Sequence of chain 1.L:
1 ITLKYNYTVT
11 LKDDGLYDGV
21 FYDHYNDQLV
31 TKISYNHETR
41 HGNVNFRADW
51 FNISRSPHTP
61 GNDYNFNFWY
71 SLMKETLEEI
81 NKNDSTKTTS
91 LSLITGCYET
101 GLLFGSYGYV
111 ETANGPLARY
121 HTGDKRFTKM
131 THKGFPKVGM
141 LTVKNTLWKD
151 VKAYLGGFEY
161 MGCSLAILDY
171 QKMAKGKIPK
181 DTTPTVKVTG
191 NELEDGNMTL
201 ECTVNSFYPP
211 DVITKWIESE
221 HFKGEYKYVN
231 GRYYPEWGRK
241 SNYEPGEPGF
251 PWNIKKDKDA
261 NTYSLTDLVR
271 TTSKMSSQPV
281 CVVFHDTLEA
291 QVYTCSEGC

Binding-site contacts:
Ligand atom C2 contacts residue SER85 of chain 1.L at 3.9 Å.
Ligand atom N2 contacts residue SER85 of chain 1.L at 4.3 Å.
Ligand atom C4 contacts residue ASN83 of chain 1.L at 4.2 Å.
Ligand atom C1 contacts residue SER85 of chain 1.L at 4.1 Å.
Ligand atom C1 contacts residue ASN83 of chain 1.L at 1.4 Å.
Ligand atom C5 contacts residue ASN83 of chain 1.L at 3.7 Å.
Ligand atom C2 contacts residue ASN83 of chain 1.L at 2.5 Å.
Ligand atom C3 contacts residue ASN83 of chain 1.L at 3.8 Å.
Ligand atom C7 contacts residue ASN83 of chain 1.L at 4.0 Å.
Ligand atom O7 contacts residue SER85 of chain 1.L at 4.0 Å.
Ligand atom C6 contacts residue ASN83 of chain 1.L at 4.4 Å.
Ligand atom N2 contacts residue ASN83 of chain 1.L at 2.9 Å (h-bond).
Ligand atom O7 contacts residue ASN83 of chain 1.L at 4.3 Å.
Ligand atom O5 contacts residue ASN83 of chain 1.L at 2.4 Å (h-bond).
Ligand atom O5 contacts residue SER85 of chain 1.L at 4.4 Å.

A small-molecule ligand and the protein it binds are described below.
Small molecule (SMILES): CC(=O)N[C@@H]1[C@@H](O)[C@H](O)[C@@H](CO)O[C@H]1O